Sequence of chain 1.A:
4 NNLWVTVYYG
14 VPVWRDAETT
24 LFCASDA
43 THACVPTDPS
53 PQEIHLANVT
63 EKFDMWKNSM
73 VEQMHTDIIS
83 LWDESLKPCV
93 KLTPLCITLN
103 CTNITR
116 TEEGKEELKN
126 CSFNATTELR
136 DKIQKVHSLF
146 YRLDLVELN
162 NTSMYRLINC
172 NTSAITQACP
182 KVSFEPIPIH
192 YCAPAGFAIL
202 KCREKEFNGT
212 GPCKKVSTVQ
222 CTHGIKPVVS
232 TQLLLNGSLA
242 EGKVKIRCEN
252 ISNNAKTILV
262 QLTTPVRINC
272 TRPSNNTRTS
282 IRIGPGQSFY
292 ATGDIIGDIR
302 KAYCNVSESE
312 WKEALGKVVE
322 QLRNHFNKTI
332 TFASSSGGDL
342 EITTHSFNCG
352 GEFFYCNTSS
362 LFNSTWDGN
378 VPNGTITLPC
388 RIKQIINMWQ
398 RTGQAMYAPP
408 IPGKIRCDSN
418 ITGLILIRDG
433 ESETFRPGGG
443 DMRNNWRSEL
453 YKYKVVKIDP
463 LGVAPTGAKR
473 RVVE

Binding-site contacts:
Ligand atom C3 contacts residue ASN102 of chain 1.A at 3.8 Å.
Ligand atom N2 contacts residue SER127 of chain 1.A at 4.2 Å.
Ligand atom C7 contacts residue SER127 of chain 1.A at 4.0 Å.
Ligand atom C5 contacts residue ASN102 of chain 1.A at 3.6 Å.
Ligand atom O6 contacts residue MET165 of chain 1.A at 3.3 Å.
Ligand atom C4 contacts residue ASN102 of chain 1.A at 4.3 Å.
Ligand atom O5 contacts residue ASN102 of chain 1.A at 2.4 Å (h-bond).
Ligand atom N2 contacts residue ASN102 of chain 1.A at 2.8 Å (h-bond).
Ligand atom C8 contacts residue SER127 of chain 1.A at 3.4 Å.
Ligand atom O7 contacts residue ASN102 of chain 1.A at 4.1 Å.
Ligand atom C1 contacts residue ASN102 of chain 1.A at 1.4 Å.
Ligand atom O7 contacts residue THR104 of chain 1.A at 4.5 Å.
Ligand atom O5 contacts residue MET165 of chain 1.A at 4.0 Å.
Ligand atom C2 contacts residue ASN102 of chain 1.A at 2.5 Å.
Ligand atom C7 contacts residue ASN102 of chain 1.A at 3.6 Å.

A protein and the small-molecule ligand that binds it are described below.
Small molecule (SMILES): CC(=O)N[C@H]1[C@H](O[C@H]2[C@H](O)[C@@H](NC(C)=O)CO[C@@H]2CO)O[C@H](CO)[C@@H](O)[C@@H]1O